A protein and the small-molecule ligand that binds it are described below.
Small molecule (SMILES): NS(=O)(=O)c1ccc2ccccc2c1

Binding-site contacts:
Ligand atom C8 contacts residue LEU197 of chain 1.A at 4.1 Å (hydrophobic).
Ligand atom O13 contacts residue ZN1 of chain 1.E at 2.8 Å.
Ligand atom C7 contacts residue THR198 of chain 1.A at 4.1 Å.
Ligand atom C7 contacts residue THR199 of chain 1.A at 3.3 Å.
Ligand atom S11 contacts residue ZN1 of chain 1.E at 3.0 Å.
Ligand atom O12 contacts residue THR198 of chain 1.A at 3.3 Å (h-bond).
Ligand atom O13 contacts residue TRP208 of chain 1.A at 3.8 Å.
Ligand atom C1 contacts residue GOL1 of chain 1.G at 4.1 Å.
Ligand atom N14 contacts residue HIS92 of chain 1.A at 3.2 Å (h-bond).
Ligand atom C3 contacts residue GLN90 of chain 1.A at 3.9 Å.
Ligand atom C5 contacts residue GOL1 of chain 1.G at 4.1 Å.
Ligand atom C9 contacts residue GOL1 of chain 1.G at 3.6 Å.
Ligand atom N14 contacts residue ZN1 of chain 1.E at 2.0 Å.
Ligand atom O12 contacts residue LEU197 of chain 1.A at 3.6 Å.
Ligand atom C10 contacts residue GOL1 of chain 1.G at 3.7 Å.
Ligand atom C4 contacts residue LEU197 of chain 1.A at 3.6 Å (hydrophobic).
Ligand atom S11 contacts residue THR198 of chain 1.A at 3.8 Å.
Ligand atom C8 contacts residue THR199 of chain 1.A at 3.1 Å.
Ligand atom S11 contacts residue HIS92 of chain 1.A at 3.7 Å.
Ligand atom N14 contacts residue HIS94 of chain 1.A at 3.4 Å (h-bond).
Ligand atom C3 contacts residue LEU197 of chain 1.A at 4.1 Å (hydrophobic).
Ligand atom N14 contacts residue THR198 of chain 1.A at 2.8 Å (h-bond).
Ligand atom O13 contacts residue HIS92 of chain 1.A at 3.1 Å.
Ligand atom O12 contacts residue TRP208 of chain 1.A at 3.3 Å.
Ligand atom C5 contacts residue VAL119 of chain 1.A at 4.1 Å (hydrophobic).
Ligand atom C7 contacts residue GOL1 of chain 1.G at 4.2 Å.
Ligand atom C7 contacts residue LEU197 of chain 1.A at 4.0 Å (hydrophobic).
Ligand atom C6 contacts residue LEU197 of chain 1.A at 3.7 Å (hydrophobic).
Ligand atom C6 contacts residue HIS92 of chain 1.A at 4.1 Å.
Ligand atom C3 contacts residue VAL119 of chain 1.A at 4.2 Å (hydrophobic).
Ligand atom O13 contacts residue VAL119 of chain 1.A at 3.8 Å.
Ligand atom C10 contacts residue LEU197 of chain 1.A at 4.0 Å (hydrophobic).
Ligand atom O12 contacts residue ZN1 of chain 1.E at 3.9 Å.
Ligand atom N14 contacts residue GLU104 of chain 1.A at 3.8 Å.
Ligand atom C4 contacts residue GOL1 of chain 1.G at 3.9 Å.
Ligand atom O13 contacts residue HIS117 of chain 1.A at 3.5 Å (h-bond).
Ligand atom C9 contacts residue LEU197 of chain 1.A at 3.9 Å (hydrophobic).
Ligand atom N14 contacts residue HIS117 of chain 1.A at 3.6 Å (h-bond).
Ligand atom C8 contacts residue GOL1 of chain 1.G at 4.0 Å.
Ligand atom C5 contacts residue LEU197 of chain 1.A at 3.5 Å (hydrophobic).

Sequence of chain 1.A:
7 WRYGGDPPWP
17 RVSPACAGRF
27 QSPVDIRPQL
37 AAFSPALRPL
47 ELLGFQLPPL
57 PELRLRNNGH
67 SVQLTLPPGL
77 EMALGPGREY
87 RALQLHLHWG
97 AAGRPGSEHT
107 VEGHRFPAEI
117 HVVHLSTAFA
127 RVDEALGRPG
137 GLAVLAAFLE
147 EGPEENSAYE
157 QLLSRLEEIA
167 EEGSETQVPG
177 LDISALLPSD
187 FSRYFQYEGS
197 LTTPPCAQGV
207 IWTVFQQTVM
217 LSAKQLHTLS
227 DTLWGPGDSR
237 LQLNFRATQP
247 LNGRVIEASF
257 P